Binding-site contacts:
Ligand atom O5 contacts residue ASN167 of chain 3.A at 2.4 Å (h-bond).
Ligand atom C1 contacts residue ASN167 of chain 3.A at 1.4 Å.
Ligand atom C5 contacts residue ARG162 of chain 3.A at 4.4 Å.
Ligand atom C5 contacts residue ASN167 of chain 3.A at 3.7 Å.
Ligand atom C6 contacts residue VAL144 of chain 3.A at 4.3 Å (hydrophobic).
Ligand atom C7 contacts residue ARG278 of chain 2.A at 4.2 Å.
Ligand atom C3 contacts residue ASN167 of chain 3.A at 3.8 Å.
Ligand atom C4 contacts residue ASN167 of chain 3.A at 4.2 Å.
Ligand atom C8 contacts residue ASN167 of chain 3.A at 3.5 Å.
Ligand atom O7 contacts residue ASN167 of chain 3.A at 4.0 Å.
Ligand atom O6 contacts residue VAL144 of chain 3.A at 3.9 Å.
Ligand atom C8 contacts residue ARG278 of chain 2.A at 3.6 Å.
Ligand atom O5 contacts residue ARG162 of chain 3.A at 3.3 Å (salt-bridge).
Ligand atom N2 contacts residue ASN167 of chain 3.A at 2.9 Å (h-bond).
Ligand atom O6 contacts residue ARG162 of chain 3.A at 3.9 Å.
Ligand atom C1 contacts residue THR168 of chain 3.A at 4.1 Å.
Ligand atom O7 contacts residue ARG278 of chain 2.A at 4.1 Å.
Ligand atom C7 contacts residue ASN167 of chain 3.A at 3.4 Å.
Ligand atom C6 contacts residue ARG162 of chain 3.A at 4.2 Å.
Ligand atom C2 contacts residue ASN167 of chain 3.A at 2.5 Å.
Ligand atom C1 contacts residue ARG162 of chain 3.A at 4.1 Å.

Sequence of chain 2.A:
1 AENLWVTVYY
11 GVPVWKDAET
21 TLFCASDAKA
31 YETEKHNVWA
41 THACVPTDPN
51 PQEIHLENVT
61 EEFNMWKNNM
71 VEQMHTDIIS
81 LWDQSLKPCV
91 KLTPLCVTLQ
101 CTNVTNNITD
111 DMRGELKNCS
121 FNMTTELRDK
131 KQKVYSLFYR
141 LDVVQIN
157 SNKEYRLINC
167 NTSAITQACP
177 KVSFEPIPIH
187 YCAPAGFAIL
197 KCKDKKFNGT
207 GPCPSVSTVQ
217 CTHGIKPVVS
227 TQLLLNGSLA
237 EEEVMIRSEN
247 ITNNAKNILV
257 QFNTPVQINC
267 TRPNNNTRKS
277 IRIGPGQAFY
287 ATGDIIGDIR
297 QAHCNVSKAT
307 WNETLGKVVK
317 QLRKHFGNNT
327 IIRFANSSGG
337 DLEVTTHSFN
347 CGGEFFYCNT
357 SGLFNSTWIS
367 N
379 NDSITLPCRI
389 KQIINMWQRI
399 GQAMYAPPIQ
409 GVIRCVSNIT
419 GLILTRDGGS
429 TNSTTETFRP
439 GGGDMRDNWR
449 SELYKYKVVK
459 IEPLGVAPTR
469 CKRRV

A protein and the small-molecule ligand that binds it are described below.
Small molecule (SMILES): CC(=O)N[C@H]1[C@H](O[C@H]2[C@H](O)[C@@H](NC(C)=O)CO[C@@H]2CO)O[C@H](CO)[C@@H](O)[C@@H]1O

Sequence of chain 3.A:
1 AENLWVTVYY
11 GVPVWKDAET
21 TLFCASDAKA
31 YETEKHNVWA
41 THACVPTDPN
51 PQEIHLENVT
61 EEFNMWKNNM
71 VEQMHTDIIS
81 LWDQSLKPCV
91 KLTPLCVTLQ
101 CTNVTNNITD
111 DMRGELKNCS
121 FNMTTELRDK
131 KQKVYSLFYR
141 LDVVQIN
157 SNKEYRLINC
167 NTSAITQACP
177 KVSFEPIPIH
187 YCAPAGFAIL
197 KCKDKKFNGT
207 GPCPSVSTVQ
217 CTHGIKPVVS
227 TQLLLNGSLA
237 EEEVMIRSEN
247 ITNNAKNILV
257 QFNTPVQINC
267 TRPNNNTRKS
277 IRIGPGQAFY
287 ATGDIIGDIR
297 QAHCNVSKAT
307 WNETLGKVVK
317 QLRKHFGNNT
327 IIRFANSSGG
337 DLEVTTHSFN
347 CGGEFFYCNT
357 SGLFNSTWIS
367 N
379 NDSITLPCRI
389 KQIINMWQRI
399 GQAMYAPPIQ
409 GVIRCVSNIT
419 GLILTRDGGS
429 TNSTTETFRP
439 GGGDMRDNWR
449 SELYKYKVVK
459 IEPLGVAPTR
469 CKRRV